Sequence of chain 1.A:
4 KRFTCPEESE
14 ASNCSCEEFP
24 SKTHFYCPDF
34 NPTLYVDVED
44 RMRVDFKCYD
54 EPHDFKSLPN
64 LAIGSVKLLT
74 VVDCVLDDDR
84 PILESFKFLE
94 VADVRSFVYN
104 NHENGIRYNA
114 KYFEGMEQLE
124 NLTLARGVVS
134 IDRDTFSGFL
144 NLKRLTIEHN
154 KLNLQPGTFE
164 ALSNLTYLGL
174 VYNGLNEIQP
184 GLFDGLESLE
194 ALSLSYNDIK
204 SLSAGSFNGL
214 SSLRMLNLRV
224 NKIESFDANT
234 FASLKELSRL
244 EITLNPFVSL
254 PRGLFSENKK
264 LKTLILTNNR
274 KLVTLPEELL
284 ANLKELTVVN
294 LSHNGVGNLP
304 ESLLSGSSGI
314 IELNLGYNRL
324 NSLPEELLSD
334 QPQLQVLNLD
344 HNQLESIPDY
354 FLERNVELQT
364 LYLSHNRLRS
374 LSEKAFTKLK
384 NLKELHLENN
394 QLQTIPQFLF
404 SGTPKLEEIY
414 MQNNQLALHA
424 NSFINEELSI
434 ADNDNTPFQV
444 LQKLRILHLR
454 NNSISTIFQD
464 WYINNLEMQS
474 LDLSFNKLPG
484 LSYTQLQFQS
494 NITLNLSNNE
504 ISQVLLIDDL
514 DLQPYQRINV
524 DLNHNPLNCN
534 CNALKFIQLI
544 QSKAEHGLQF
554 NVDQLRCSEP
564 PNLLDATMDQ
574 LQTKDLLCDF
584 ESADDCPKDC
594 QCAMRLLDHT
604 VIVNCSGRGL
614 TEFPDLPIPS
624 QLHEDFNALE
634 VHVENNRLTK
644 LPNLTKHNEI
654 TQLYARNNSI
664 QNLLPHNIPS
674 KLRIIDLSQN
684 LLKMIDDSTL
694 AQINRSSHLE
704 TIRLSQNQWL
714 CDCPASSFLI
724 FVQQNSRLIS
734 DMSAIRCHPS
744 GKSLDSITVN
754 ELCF

Binding-site contacts:
Ligand atom C2 contacts residue ASN416 of chain 1.A at 3.9 Å.
Ligand atom C2 contacts residue ASN454 of chain 1.A at 2.4 Å.
Ligand atom N2 contacts residue ASN454 of chain 1.A at 2.8 Å (h-bond).
Ligand atom C7 contacts residue ARG453 of chain 1.A at 4.0 Å.
Ligand atom C1 contacts residue ASN416 of chain 1.A at 3.5 Å.
Ligand atom C3 contacts residue ASN454 of chain 1.A at 3.8 Å.
Ligand atom C4 contacts residue ASN454 of chain 1.A at 4.2 Å.
Ligand atom C5 contacts residue ASN454 of chain 1.A at 3.7 Å.
Ligand atom C8 contacts residue ARG453 of chain 1.A at 3.8 Å.
Ligand atom C6 contacts residue ASN416 of chain 1.A at 3.8 Å.
Ligand atom O5 contacts residue ASN416 of chain 1.A at 3.1 Å.
Ligand atom C2 contacts residue ARG453 of chain 1.A at 4.3 Å.
Ligand atom O7 contacts residue ASN454 of chain 1.A at 2.8 Å (h-bond).
Ligand atom C8 contacts residue PHE478 of chain 1.A at 3.6 Å (hydrophobic).
Ligand atom C1 contacts residue ASN454 of chain 1.A at 1.4 Å.
Ligand atom O5 contacts residue ASN454 of chain 1.A at 2.4 Å (h-bond).
Ligand atom C5 contacts residue ASN416 of chain 1.A at 4.3 Å.
Ligand atom N2 contacts residue ASN416 of chain 1.A at 4.2 Å.
Ligand atom C7 contacts residue ASN454 of chain 1.A at 3.0 Å.
Ligand atom C8 contacts residue ASN454 of chain 1.A at 3.8 Å.
Ligand atom N2 contacts residue ARG453 of chain 1.A at 3.5 Å (salt-bridge).

A protein and the small-molecule ligand that binds it are described below.
Small molecule (SMILES): CC(=O)N[C@@H]1[C@@H](O)[C@H](O)[C@@H](CO)O[C@H]1O